The small molecule below binds the protein below.
Small molecule (SMILES): Nc1ncnc2c1ncn2[C@@H]1O[C@H](CO[P](=O)(O)O[P](=O)(O)CP(=O)(O)O)[C@@H](O)[C@H]1O

Sequence of chain 1.F:
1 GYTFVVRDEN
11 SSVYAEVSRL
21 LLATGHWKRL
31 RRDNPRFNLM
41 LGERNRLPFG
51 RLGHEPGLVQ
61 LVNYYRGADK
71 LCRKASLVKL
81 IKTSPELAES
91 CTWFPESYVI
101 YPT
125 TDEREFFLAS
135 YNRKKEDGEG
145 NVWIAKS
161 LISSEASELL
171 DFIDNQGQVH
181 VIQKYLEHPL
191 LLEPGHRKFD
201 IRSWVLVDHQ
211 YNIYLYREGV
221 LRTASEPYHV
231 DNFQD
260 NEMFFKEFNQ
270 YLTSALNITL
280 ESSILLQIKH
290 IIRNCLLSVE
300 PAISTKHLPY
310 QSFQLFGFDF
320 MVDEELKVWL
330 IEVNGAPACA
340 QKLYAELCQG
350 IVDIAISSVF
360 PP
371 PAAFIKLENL

Binding-site contacts:
Ligand atom O2G contacts residue GLU331 of chain 1.F at 2.2 Å (salt-bridge).
Ligand atom O2' contacts residue MET320 of chain 1.F at 3.8 Å.
Ligand atom N7 contacts residue ILE148 of chain 1.F at 3.3 Å.
Ligand atom C2 contacts residue LEU186 of chain 1.F at 3.9 Å (hydrophobic).
Ligand atom O3G contacts residue ILE330 of chain 1.F at 3.2 Å.
Ligand atom N6 contacts residue ILE148 of chain 1.F at 3.5 Å.
Ligand atom N3 contacts residue MET320 of chain 1.F at 3.2 Å (h-bond).
Ligand atom C5 contacts residue ILE148 of chain 1.F at 3.6 Å (hydrophobic).
Ligand atom N7 contacts residue GLN183 of chain 1.F at 3.6 Å (h-bond).
Ligand atom O2G contacts residue ILE330 of chain 1.F at 2.2 Å (h-bond).
Ligand atom N3 contacts residue TYR185 of chain 1.F at 3.8 Å.
Ligand atom O1B contacts residue GLU331 of chain 1.F at 3.3 Å.
Ligand atom N6 contacts residue LYS184 of chain 1.F at 3.0 Å (salt-bridge).
Ligand atom C3B contacts residue ILE330 of chain 1.F at 3.7 Å (hydrophobic).
Ligand atom C2 contacts residue MET320 of chain 1.F at 3.2 Å (hydrophobic).
Ligand atom O3A contacts residue LYS74 of chain 1.F at 2.8 Å (salt-bridge).
Ligand atom N6 contacts residue GLN183 of chain 1.F at 3.4 Å (h-bond).
Ligand atom PB contacts residue LYS74 of chain 1.F at 3.5 Å.
Ligand atom C3B contacts residue LYS74 of chain 1.F at 2.8 Å.
Ligand atom C4 contacts residue ILE148 of chain 1.F at 3.9 Å (hydrophobic).
Ligand atom N6 contacts residue TYR185 of chain 1.F at 3.8 Å.
Ligand atom C3B contacts residue GLU331 of chain 1.F at 3.4 Å.
Ligand atom N1 contacts residue LEU186 of chain 1.F at 3.1 Å (h-bond).
Ligand atom O1G contacts residue GLU331 of chain 1.F at 3.6 Å.
Ligand atom N6 contacts residue LEU186 of chain 1.F at 3.9 Å.
Ligand atom PG contacts residue GLU331 of chain 1.F at 3.2 Å.
Ligand atom O1B contacts residue ILE330 of chain 1.F at 3.1 Å.
Ligand atom C2 contacts residue LYS198 of chain 1.F at 3.3 Å.
Ligand atom C6 contacts residue ILE148 of chain 1.F at 3.8 Å (hydrophobic).
Ligand atom O3G contacts residue GLN183 of chain 1.F at 2.4 Å (h-bond).
Ligand atom N3 contacts residue LYS198 of chain 1.F at 2.8 Å (salt-bridge).
Ligand atom C2 contacts residue TYR185 of chain 1.F at 3.6 Å (hydrophobic).
Ligand atom O1G contacts residue LYS74 of chain 1.F at 3.3 Å.
Ligand atom PB contacts residue ILE330 of chain 1.F at 3.5 Å.
Ligand atom N9 contacts residue ILE148 of chain 1.F at 3.6 Å.
Ligand atom PG contacts residue GLN183 of chain 1.F at 3.6 Å.
Ligand atom O2B contacts residue ILE330 of chain 1.F at 3.5 Å.
Ligand atom C8 contacts residue ILE148 of chain 1.F at 3.2 Å (hydrophobic).
Ligand atom PG contacts residue ILE330 of chain 1.F at 3.4 Å.
Ligand atom N1 contacts residue TYR185 of chain 1.F at 3.7 Å.